Sequence of chain 1.C:
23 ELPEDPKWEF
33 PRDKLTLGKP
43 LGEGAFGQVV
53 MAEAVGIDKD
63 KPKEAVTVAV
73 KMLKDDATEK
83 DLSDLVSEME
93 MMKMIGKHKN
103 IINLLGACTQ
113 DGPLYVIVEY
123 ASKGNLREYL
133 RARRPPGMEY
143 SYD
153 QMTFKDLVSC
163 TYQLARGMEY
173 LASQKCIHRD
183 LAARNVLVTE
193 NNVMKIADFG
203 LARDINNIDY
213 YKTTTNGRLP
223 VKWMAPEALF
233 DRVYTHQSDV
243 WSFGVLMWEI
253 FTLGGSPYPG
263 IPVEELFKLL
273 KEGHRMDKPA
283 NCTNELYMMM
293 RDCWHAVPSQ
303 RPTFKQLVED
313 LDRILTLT

Binding-site contacts:
Ligand atom PG contacts residue ASP200 of chain 1.C at 3.8 Å.
Ligand atom O4' contacts residue LEU43 of chain 1.C at 3.5 Å (h-bond).
Ligand atom N6 contacts residue ALA71 of chain 1.C at 3.4 Å.
Ligand atom O4' contacts residue VAL51 of chain 1.C at 3.9 Å.
Ligand atom C8 contacts residue VAL51 of chain 1.C at 3.8 Å (hydrophobic).
Ligand atom N6 contacts residue GLU121 of chain 1.C at 2.8 Å (salt-bridge).
Ligand atom C5' contacts residue VAL51 of chain 1.C at 3.2 Å (hydrophobic).
Ligand atom O1A contacts residue MG1 of chain 1.M at 3.2 Å.
Ligand atom C5 contacts residue LEU189 of chain 1.C at 3.4 Å (hydrophobic).
Ligand atom N1 contacts residue ALA123 of chain 1.C at 3.1 Å (h-bond).
Ligand atom PB contacts residue MG1 of chain 1.M at 3.8 Å.
Ligand atom O1G contacts residue ALA47 of chain 1.C at 3.8 Å.
Ligand atom O2B contacts residue ASN187 of chain 1.C at 3.6 Å.
Ligand atom C3B contacts residue LYS73 of chain 1.C at 3.4 Å.
Ligand atom O3A contacts residue GLY46 of chain 1.C at 3.9 Å.
Ligand atom O2G contacts residue ASP200 of chain 1.C at 3.1 Å (salt-bridge).
Ligand atom O3G contacts residue GLU90 of chain 1.C at 3.8 Å.
Ligand atom C6 contacts residue LEU189 of chain 1.C at 3.4 Å (hydrophobic).
Ligand atom O3G contacts residue LYS73 of chain 1.C at 3.2 Å (salt-bridge).
Ligand atom O2B contacts residue ASP200 of chain 1.C at 2.6 Å (salt-bridge).
Ligand atom PB contacts residue ASP200 of chain 1.C at 3.8 Å.
Ligand atom O2B contacts residue MG1 of chain 1.M at 2.7 Å.
Ligand atom N1 contacts residue TYR122 of chain 1.C at 3.8 Å.
Ligand atom C6 contacts residue ALA71 of chain 1.C at 3.7 Å (hydrophobic).
Ligand atom C5' contacts residue GLY44 of chain 1.C at 3.5 Å.
Ligand atom N7 contacts residue LEU189 of chain 1.C at 3.6 Å.
Ligand atom C4' contacts residue GLY44 of chain 1.C at 3.3 Å.
Ligand atom C2 contacts residue ALA123 of chain 1.C at 3.2 Å (hydrophobic).
Ligand atom PG contacts residue LYS73 of chain 1.C at 3.9 Å.
Ligand atom C3B contacts residue ASP200 of chain 1.C at 3.7 Å.
Ligand atom O2A contacts residue VAL51 of chain 1.C at 3.8 Å.
Ligand atom N6 contacts residue LEU189 of chain 1.C at 3.5 Å.
Ligand atom O2' contacts residue ASN127 of chain 1.C at 3.7 Å.
Ligand atom O4' contacts residue GLY44 of chain 1.C at 3.6 Å (h-bond).
Ligand atom C2 contacts residue LEU43 of chain 1.C at 3.8 Å (hydrophobic).
Ligand atom O1B contacts residue ALA47 of chain 1.C at 3.8 Å.
Ligand atom O3G contacts residue ASP200 of chain 1.C at 3.4 Å (salt-bridge).
Ligand atom O1G contacts residue PHE48 of chain 1.C at 3.6 Å (h-bond).
Ligand atom O2A contacts residue LYS73 of chain 1.C at 3.6 Å.
Ligand atom N6 contacts residue VAL120 of chain 1.C at 3.8 Å.

A small-molecule ligand and the protein it binds are described below.
Small molecule (SMILES): Nc1ncnc2c1ncn2[C@@H]1O[C@H](CO[P](=O)(O)O[P](=O)(O)CP(=O)(O)O)[C@@H](O)[C@H]1O